Sequence of chain 2.A:
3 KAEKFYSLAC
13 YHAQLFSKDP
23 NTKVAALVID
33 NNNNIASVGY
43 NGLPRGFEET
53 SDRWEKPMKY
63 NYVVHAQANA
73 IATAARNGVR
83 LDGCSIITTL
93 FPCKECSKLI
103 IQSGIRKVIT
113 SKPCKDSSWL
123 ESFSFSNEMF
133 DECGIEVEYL

Sequence of chain 3.A:
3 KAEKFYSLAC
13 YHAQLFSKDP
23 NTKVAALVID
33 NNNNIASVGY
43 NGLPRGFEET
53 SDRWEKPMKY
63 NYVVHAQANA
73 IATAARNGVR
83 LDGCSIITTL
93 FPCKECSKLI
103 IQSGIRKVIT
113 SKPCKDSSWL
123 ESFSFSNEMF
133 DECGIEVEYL

A protein and the small-molecule ligand that binds it are described below.
Small molecule (SMILES): Nc1ccn([C@H]2C[C@H](O)[C@@H](CO[P](=O)(O)O[P](=O)(O)OP(=O)(O)O)O2)c(=O)n1

Binding-site contacts:
Ligand atom O2 contacts residue ASN71 of chain 3.B at 3.5 Å.
Ligand atom O3' contacts residue LEU45 of chain 3.B at 2.9 Å (h-bond).
Ligand atom O2G contacts residue MG1 of chain 3.J at 1.8 Å.
Ligand atom O2G contacts residue LYS20 of chain 3.B at 3.4 Å (salt-bridge).
Ligand atom C3' contacts residue LEU45 of chain 3.B at 3.1 Å (hydrophobic).
Ligand atom PB contacts residue MG1 of chain 3.J at 3.0 Å.
Ligand atom O5' contacts residue TYR42 of chain 3.B at 3.5 Å (h-bond).
Ligand atom O3B contacts residue MG1 of chain 3.J at 3.2 Å.
Ligand atom O2 contacts residue TYR42 of chain 3.B at 3.1 Å (h-bond).
Ligand atom PG contacts residue MG1 of chain 3.J at 3.0 Å.
Ligand atom O3B contacts residue LYS3 of chain 2.A at 3.5 Å (salt-bridge).
Ligand atom C4 contacts residue TYR42 of chain 3.B at 3.5 Å (hydrophobic).
Ligand atom O3A contacts residue MG1 of chain 3.J at 3.4 Å.
Ligand atom N4 contacts residue ASN35 of chain 2.A at 2.8 Å (h-bond).
Ligand atom O2B contacts residue GLY48 of chain 3.B at 3.2 Å (h-bond).
Ligand atom O2A contacts residue TYR42 of chain 3.B at 2.6 Å (h-bond).
Ligand atom N4 contacts residue ASN36 of chain 2.A at 3.5 Å (h-bond).
Ligand atom N3 contacts residue TYR42 of chain 3.B at 3.4 Å.
Ligand atom O1A contacts residue LYS20 of chain 3.B at 3.3 Å (salt-bridge).
Ligand atom O3' contacts residue ASN71 of chain 3.B at 2.9 Å (h-bond).
Ligand atom C4 contacts residue ASN36 of chain 2.A at 3.3 Å.
Ligand atom O2A contacts residue LYS20 of chain 3.B at 3.4 Å (salt-bridge).
Ligand atom O1B contacts residue ARG47 of chain 3.B at 3.5 Å.
Ligand atom C4' contacts residue LEU45 of chain 3.B at 3.2 Å (hydrophobic).
Ligand atom O2 contacts residue GLY41 of chain 3.B at 3.5 Å.
Ligand atom C6 contacts residue ARG47 of chain 3.B at 3.4 Å.
Ligand atom O3G contacts residue LYS3 of chain 2.A at 2.8 Å (salt-bridge).
Ligand atom O3' contacts residue GLY44 of chain 3.B at 3.0 Å (h-bond).
Ligand atom O2B contacts residue MG1 of chain 3.J at 2.0 Å.
Ligand atom O2A contacts residue LYS3 of chain 2.A at 3.5 Å (salt-bridge).
Ligand atom O1A contacts residue GLU51 of chain 3.B at 2.8 Å (salt-bridge).
Ligand atom C2' contacts residue TYR42 of chain 3.B at 3.5 Å (hydrophobic).
Ligand atom O3G contacts residue LYS20 of chain 3.B at 3.0 Å (salt-bridge).
Ligand atom O2G contacts residue GLU51 of chain 3.B at 2.8 Å (salt-bridge).
Ligand atom C2' contacts residue ASN71 of chain 3.B at 3.5 Å.
Ligand atom C5' contacts residue LEU45 of chain 3.B at 3.5 Å (hydrophobic).
Ligand atom O1A contacts residue MG1 of chain 3.J at 2.0 Å.
Ligand atom PA contacts residue MG1 of chain 3.J at 3.2 Å.
Ligand atom O4' contacts residue GLN104 of chain 3.A at 3.0 Å (h-bond).
Ligand atom O3A contacts residue LYS3 of chain 2.A at 3.2 Å (salt-bridge).

Sequence of chain 3.B:
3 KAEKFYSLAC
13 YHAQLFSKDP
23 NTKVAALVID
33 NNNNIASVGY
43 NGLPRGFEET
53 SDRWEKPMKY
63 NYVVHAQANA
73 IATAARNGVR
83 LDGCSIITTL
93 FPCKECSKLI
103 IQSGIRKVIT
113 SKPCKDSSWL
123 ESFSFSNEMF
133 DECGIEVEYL